Binding-site contacts:
Ligand atom C7 contacts residue PHE90 of chain 19.C at 4.4 Å (hydrophobic).
Ligand atom C2 contacts residue ASN67 of chain 19.C at 2.4 Å.
Ligand atom C1 contacts residue ASN67 of chain 19.C at 1.4 Å.
Ligand atom N2 contacts residue ASN67 of chain 19.C at 2.9 Å (h-bond).
Ligand atom C2 contacts residue GLN65 of chain 19.I at 4.4 Å.
Ligand atom C6 contacts residue GLN65 of chain 19.I at 3.5 Å.
Ligand atom O4 contacts residue ASP66 of chain 19.I at 2.7 Å (salt-bridge).
Ligand atom C3 contacts residue ASN67 of chain 19.C at 3.8 Å.
Ligand atom O6 contacts residue GLN65 of chain 19.I at 2.5 Å (h-bond).
Ligand atom O4 contacts residue GLN65 of chain 19.I at 3.6 Å.
Ligand atom O6 contacts residue TYR60 of chain 19.I at 4.2 Å.
Ligand atom O5 contacts residue GLN65 of chain 19.I at 3.7 Å.
Ligand atom C7 contacts residue ASN67 of chain 19.C at 3.7 Å.
Ligand atom O7 contacts residue ASN67 of chain 19.C at 4.1 Å.
Ligand atom O6 contacts residue ASN67 of chain 19.C at 4.0 Å.
Ligand atom C5 contacts residue GLN65 of chain 19.I at 3.7 Å.
Ligand atom C8 contacts residue PHE90 of chain 19.C at 3.7 Å (hydrophobic).
Ligand atom C3 contacts residue GLN65 of chain 19.I at 4.0 Å.
Ligand atom C5 contacts residue ASN67 of chain 19.C at 3.7 Å.
Ligand atom O5 contacts residue ASN67 of chain 19.C at 2.4 Å (h-bond).
Ligand atom C4 contacts residue ASN67 of chain 19.C at 4.2 Å.
Ligand atom O3 contacts residue GLN65 of chain 19.I at 3.6 Å.
Ligand atom C4 contacts residue GLN65 of chain 19.I at 3.3 Å.
Ligand atom C4 contacts residue ASP66 of chain 19.I at 4.0 Å.

A small-molecule ligand and the protein it binds are described below.
Small molecule (SMILES): CC(=O)N[C@@H]1[C@@H](O)[C@H](O)[C@@H](CO)O[C@H]1O

Sequence of chain 19.C:
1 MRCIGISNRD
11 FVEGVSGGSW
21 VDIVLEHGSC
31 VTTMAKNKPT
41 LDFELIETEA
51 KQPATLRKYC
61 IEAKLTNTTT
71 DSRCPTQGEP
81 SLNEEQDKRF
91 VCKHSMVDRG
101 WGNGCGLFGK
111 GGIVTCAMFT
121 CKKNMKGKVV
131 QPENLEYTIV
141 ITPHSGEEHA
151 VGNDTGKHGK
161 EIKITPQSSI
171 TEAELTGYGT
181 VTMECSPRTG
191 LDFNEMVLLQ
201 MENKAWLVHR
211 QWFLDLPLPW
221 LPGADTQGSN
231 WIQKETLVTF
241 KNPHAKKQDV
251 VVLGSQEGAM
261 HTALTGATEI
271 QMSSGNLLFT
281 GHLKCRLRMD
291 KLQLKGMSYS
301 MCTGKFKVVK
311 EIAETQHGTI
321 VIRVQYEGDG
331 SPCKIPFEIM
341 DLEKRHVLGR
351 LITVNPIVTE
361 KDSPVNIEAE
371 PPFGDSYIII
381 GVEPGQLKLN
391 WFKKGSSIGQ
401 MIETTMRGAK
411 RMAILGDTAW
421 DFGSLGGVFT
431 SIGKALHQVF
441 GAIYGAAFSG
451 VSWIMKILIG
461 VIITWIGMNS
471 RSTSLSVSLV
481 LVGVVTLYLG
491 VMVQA

Sequence of chain 19.I:
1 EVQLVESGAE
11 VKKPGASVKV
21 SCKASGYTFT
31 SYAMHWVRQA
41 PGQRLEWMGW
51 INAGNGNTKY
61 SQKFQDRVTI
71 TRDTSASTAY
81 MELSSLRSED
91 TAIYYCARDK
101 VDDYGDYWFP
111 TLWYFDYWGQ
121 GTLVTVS